Binding-site contacts:
Ligand atom C6 contacts residue TYR72 of chain 40.A at 3.9 Å (hydrophobic).
Ligand atom O10 contacts residue ASN293 of chain 40.A at 4.3 Å.
Ligand atom O1A contacts residue TYR72 of chain 40.A at 3.7 Å.
Ligand atom C4 contacts residue VAL296 of chain 40.A at 4.2 Å (hydrophobic).
Ligand atom C1 contacts residue GLY78 of chain 40.A at 4.2 Å.
Ligand atom C3 contacts residue GLY78 of chain 40.A at 4.2 Å.
Ligand atom N5 contacts residue TYR72 of chain 40.A at 2.9 Å (h-bond).
Ligand atom C6 contacts residue ASN93 of chain 40.A at 3.1 Å.
Ligand atom O1A contacts residue GLY78 of chain 40.A at 3.4 Å (h-bond).
Ligand atom C6 contacts residue THR94 of chain 40.A at 3.9 Å.
Ligand atom C11 contacts residue ASP85 of chain 40.B at 3.5 Å.
Ligand atom O4 contacts residue GLY78 of chain 40.A at 3.3 Å.
Ligand atom C3 contacts residue GLY78 of chain 40.A at 3.7 Å.
Ligand atom O8 contacts residue ARG77 of chain 40.A at 3.3 Å (salt-bridge).
Ligand atom C4 contacts residue HIS298 of chain 40.A at 3.6 Å.
Ligand atom O1B contacts residue TYR72 of chain 40.A at 4.1 Å.
Ligand atom C1 contacts residue ARG77 of chain 40.A at 3.5 Å.
Ligand atom C1 contacts residue TYR72 of chain 40.A at 4.1 Å (hydrophobic).
Ligand atom C4 contacts residue TYR72 of chain 40.A at 3.7 Å (hydrophobic).
Ligand atom O4 contacts residue HIS298 of chain 40.A at 2.7 Å (h-bond).
Ligand atom C11 contacts residue TYR72 of chain 40.A at 3.9 Å (hydrophobic).
Ligand atom O4 contacts residue ASN80 of chain 40.A at 4.1 Å.
Ligand atom O4 contacts residue THR291 of chain 40.A at 3.5 Å.
Ligand atom C2 contacts residue GLY78 of chain 40.A at 4.1 Å.
Ligand atom C5 contacts residue ASN93 of chain 40.A at 3.6 Å.
Ligand atom O1A contacts residue ARG77 of chain 40.A at 3.1 Å.
Ligand atom O4 contacts residue TYR72 of chain 40.A at 4.2 Å.
Ligand atom O8 contacts residue TYR72 of chain 40.A at 3.9 Å.
Ligand atom O6 contacts residue ASN93 of chain 40.A at 2.9 Å (h-bond).
Ligand atom C3 contacts residue ARG77 of chain 40.A at 3.8 Å.
Ligand atom O4 contacts residue VAL296 of chain 40.A at 3.7 Å.
Ligand atom O3 contacts residue GLY78 of chain 40.A at 3.6 Å.
Ligand atom C4 contacts residue ARG77 of chain 40.A at 4.3 Å.
Ligand atom C3 contacts residue VAL296 of chain 40.A at 3.4 Å (hydrophobic).
Ligand atom O4 contacts residue ILE79 of chain 40.A at 3.7 Å.
Ligand atom O1B contacts residue ARG77 of chain 40.A at 3.0 Å (salt-bridge).
Ligand atom C10 contacts residue TYR72 of chain 40.A at 3.8 Å (hydrophobic).
Ligand atom C5 contacts residue TYR72 of chain 40.A at 3.7 Å (hydrophobic).
Ligand atom C3 contacts residue HIS298 of chain 40.A at 4.1 Å.
Ligand atom C4 contacts residue GLY78 of chain 40.A at 3.6 Å.

A protein and the small-molecule ligand that binds it are described below.
Small molecule (SMILES): CC(=O)N[C@H]1[C@H]([C@H](O)[C@H](O)CO)O[C@@](O[C@H]2[C@@H](O)[C@@H](CO)O[C@@H](O[C@H]3[C@H](O)[C@@H](O)[C@H](O)O[C@@H]3CO)[C@@H]2O)(C(=O)O)C[C@@H]1O

Sequence of chain 40.B:
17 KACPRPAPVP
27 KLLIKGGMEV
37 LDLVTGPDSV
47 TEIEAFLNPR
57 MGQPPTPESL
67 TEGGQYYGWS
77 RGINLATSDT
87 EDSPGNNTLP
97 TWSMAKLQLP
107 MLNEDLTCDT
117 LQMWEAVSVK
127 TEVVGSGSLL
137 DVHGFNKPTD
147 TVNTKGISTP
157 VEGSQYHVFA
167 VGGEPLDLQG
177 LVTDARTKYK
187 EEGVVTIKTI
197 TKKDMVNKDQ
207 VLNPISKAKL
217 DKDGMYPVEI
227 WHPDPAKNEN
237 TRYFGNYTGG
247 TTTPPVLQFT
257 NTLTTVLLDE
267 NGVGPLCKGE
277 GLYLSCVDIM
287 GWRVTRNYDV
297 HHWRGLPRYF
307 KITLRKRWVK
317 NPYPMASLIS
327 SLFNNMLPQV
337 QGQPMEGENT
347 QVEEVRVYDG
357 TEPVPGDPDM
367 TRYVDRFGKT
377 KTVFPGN

Sequence of chain 40.A:
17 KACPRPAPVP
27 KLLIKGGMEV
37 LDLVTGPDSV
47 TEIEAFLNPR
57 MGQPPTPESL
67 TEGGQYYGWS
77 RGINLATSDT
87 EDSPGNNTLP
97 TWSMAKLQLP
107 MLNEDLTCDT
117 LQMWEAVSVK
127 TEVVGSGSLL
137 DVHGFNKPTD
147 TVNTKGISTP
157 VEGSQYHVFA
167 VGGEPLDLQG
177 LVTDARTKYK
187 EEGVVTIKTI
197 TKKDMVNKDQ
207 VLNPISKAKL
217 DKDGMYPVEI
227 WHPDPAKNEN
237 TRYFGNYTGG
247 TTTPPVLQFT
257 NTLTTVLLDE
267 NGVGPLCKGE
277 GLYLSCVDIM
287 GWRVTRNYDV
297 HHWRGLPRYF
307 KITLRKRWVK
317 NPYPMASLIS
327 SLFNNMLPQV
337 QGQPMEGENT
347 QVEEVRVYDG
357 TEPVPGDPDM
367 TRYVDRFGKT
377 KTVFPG